This protein binds this small molecule.
Small molecule (SMILES): CC(=O)N[C@H]1[C@H](O[C@H]2[C@H](O)[C@@H](NC(C)=O)CO[C@@H]2CO)O[C@H](CO)[C@@H](O)[C@@H]1O

Sequence of chain 3.A:
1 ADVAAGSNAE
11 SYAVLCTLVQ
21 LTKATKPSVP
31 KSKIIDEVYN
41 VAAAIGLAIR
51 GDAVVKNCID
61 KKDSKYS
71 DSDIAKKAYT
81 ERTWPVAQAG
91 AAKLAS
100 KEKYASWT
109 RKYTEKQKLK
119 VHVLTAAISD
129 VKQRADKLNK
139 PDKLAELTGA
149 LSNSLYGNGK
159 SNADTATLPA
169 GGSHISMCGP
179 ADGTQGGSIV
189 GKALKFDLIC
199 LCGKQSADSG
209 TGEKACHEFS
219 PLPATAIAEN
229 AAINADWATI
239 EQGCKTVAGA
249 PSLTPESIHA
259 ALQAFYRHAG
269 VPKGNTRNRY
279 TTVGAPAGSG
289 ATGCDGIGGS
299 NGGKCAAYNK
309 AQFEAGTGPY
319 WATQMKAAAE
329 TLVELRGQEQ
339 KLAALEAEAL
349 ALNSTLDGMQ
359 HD

Binding-site contacts:
Ligand atom O7 contacts residue GLU37 of chain 3.A at 4.0 Å.
Ligand atom O5 contacts residue ASN351 of chain 3.A at 2.3 Å (h-bond).
Ligand atom O7 contacts residue LYS102 of chain 3.A at 4.0 Å.
Ligand atom C8 contacts residue VAL38 of chain 3.A at 3.2 Å (hydrophobic).
Ligand atom C6 contacts residue ASP355 of chain 3.A at 3.8 Å.
Ligand atom N2 contacts residue LYS102 of chain 3.A at 4.1 Å.
Ligand atom C8 contacts residue TYR103 of chain 3.A at 3.5 Å (hydrophobic).
Ligand atom O6 contacts residue VAL41 of chain 3.A at 3.6 Å.
Ligand atom C8 contacts residue ILE34 of chain 3.A at 4.1 Å (hydrophobic).
Ligand atom O7 contacts residue VAL41 of chain 3.A at 3.8 Å.
Ligand atom C8 contacts residue LEU348 of chain 3.A at 4.2 Å (hydrophobic).
Ligand atom C1 contacts residue ASN351 of chain 3.A at 1.5 Å.
Ligand atom O6 contacts residue ASP355 of chain 3.A at 4.0 Å.
Ligand atom C7 contacts residue LYS102 of chain 3.A at 3.9 Å.
Ligand atom C7 contacts residue ASN351 of chain 3.A at 3.5 Å.
Ligand atom C4 contacts residue ASN351 of chain 3.A at 4.3 Å.
Ligand atom C1 contacts residue VAL41 of chain 3.A at 4.5 Å (hydrophobic).
Ligand atom C5 contacts residue ASN351 of chain 3.A at 3.5 Å.
Ligand atom O5 contacts residue ASP355 of chain 3.A at 4.5 Å.
Ligand atom C3 contacts residue ASN351 of chain 3.A at 3.9 Å.
Ligand atom N2 contacts residue LEU348 of chain 3.A at 4.2 Å.
Ligand atom O7 contacts residue VAL38 of chain 3.A at 3.8 Å.
Ligand atom O5 contacts residue VAL41 of chain 3.A at 4.3 Å.
Ligand atom N2 contacts residue VAL38 of chain 3.A at 4.2 Å.
Ligand atom C8 contacts residue GLU37 of chain 3.A at 4.1 Å.
Ligand atom O6 contacts residue ILE45 of chain 3.A at 3.9 Å.
Ligand atom C8 contacts residue LYS102 of chain 3.A at 3.5 Å.
Ligand atom C2 contacts residue ASN351 of chain 3.A at 2.7 Å.
Ligand atom O3 contacts residue LYS102 of chain 3.A at 3.7 Å.
Ligand atom C5 contacts residue VAL41 of chain 3.A at 4.0 Å (hydrophobic).
Ligand atom C6 contacts residue VAL41 of chain 3.A at 4.4 Å (hydrophobic).
Ligand atom N2 contacts residue ASN351 of chain 3.A at 3.1 Å (h-bond).
Ligand atom O7 contacts residue ASN351 of chain 3.A at 3.5 Å (h-bond).
Ligand atom C7 contacts residue VAL38 of chain 3.A at 3.5 Å (hydrophobic).